Sequence of chain 2.A:
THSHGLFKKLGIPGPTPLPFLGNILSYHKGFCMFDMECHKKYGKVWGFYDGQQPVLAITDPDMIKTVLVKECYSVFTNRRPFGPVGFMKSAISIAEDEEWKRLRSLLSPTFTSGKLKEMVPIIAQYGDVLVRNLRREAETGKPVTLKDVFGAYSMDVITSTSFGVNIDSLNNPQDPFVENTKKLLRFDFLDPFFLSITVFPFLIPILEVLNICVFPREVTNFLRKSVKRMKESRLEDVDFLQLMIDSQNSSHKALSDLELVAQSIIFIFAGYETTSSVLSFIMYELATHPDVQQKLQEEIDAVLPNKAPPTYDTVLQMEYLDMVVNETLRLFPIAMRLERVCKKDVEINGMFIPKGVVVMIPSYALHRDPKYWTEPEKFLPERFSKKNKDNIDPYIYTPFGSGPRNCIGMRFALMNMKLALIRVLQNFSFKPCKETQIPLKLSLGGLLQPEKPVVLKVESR

This small molecule binds to this protein.
Small molecule (SMILES): O=C(CCc1cccnc1)N[C@H](CS[C@H](Cc1ccccc1)C(=O)NCCc1cccnc1)Cc1ccccc1

Binding-site contacts:
Ligand atom C31 contacts residue HEM1 of chain 2.B at 3.1 Å.
Ligand atom O01 contacts residue ARG86 of chain 2.A at 3.4 Å (salt-bridge).
Ligand atom N09 contacts residue THR204 of chain 2.A at 3.3 Å (h-bond).
Ligand atom N11 contacts residue PHE195 of chain 2.A at 4.0 Å.
Ligand atom C20 contacts residue ARG192 of chain 2.A at 3.5 Å.
Ligand atom C34 contacts residue ARG85 of chain 2.A at 3.8 Å.
Ligand atom C05 contacts residue PHE195 of chain 2.A at 3.8 Å (hydrophobic).
Ligand atom C38 contacts residue HEM1 of chain 2.B at 3.4 Å.
Ligand atom C03 contacts residue GLU354 of chain 2.A at 3.8 Å.
Ligand atom C08 contacts residue THR204 of chain 2.A at 3.6 Å.
Ligand atom C06 contacts residue ARG86 of chain 2.A at 4.0 Å.
Ligand atom C29 contacts residue HEM1 of chain 2.B at 2.6 Å.
Ligand atom C28 contacts residue HEM1 of chain 2.B at 3.8 Å.
Ligand atom N09 contacts residue ARG86 of chain 2.A at 3.8 Å.
Ligand atom N30 contacts residue HEM1 of chain 2.B at 2.1 Å.
Ligand atom C10 contacts residue ARG86 of chain 2.A at 3.8 Å.
Ligand atom C27 contacts residue HEM1 of chain 2.B at 4.0 Å.
Ligand atom C21 contacts residue ARG192 of chain 2.A at 3.9 Å.
Ligand atom C37 contacts residue HEM1 of chain 2.B at 3.5 Å.
Ligand atom C19 contacts residue ARG192 of chain 2.A at 3.2 Å.
Ligand atom C04 contacts residue PHE195 of chain 2.A at 3.6 Å (hydrophobic).
Ligand atom C26 contacts residue ILE281 of chain 2.A at 3.6 Å (hydrophobic).
Ligand atom C39 contacts residue HEM1 of chain 2.B at 4.0 Å.
Ligand atom C33 contacts residue ALA285 of chain 2.A at 3.8 Å (hydrophobic).
Ligand atom C29 contacts residue ALA285 of chain 2.A at 3.7 Å (hydrophobic).
Ligand atom C13 contacts residue PHE88 of chain 2.A at 3.7 Å (hydrophobic).
Ligand atom C22 contacts residue PHE284 of chain 2.A at 3.4 Å (hydrophobic).
Ligand atom C18 contacts residue ARG192 of chain 2.A at 3.5 Å.
Ligand atom C27 contacts residue ALA285 of chain 2.A at 3.6 Å (hydrophobic).
Ligand atom C08 contacts residue ARG86 of chain 2.A at 3.8 Å.
Ligand atom C07 contacts residue ARG86 of chain 2.A at 3.7 Å.
Ligand atom C31 contacts residue THR289 of chain 2.A at 3.9 Å.
Ligand atom C32 contacts residue THR289 of chain 2.A at 3.6 Å.
Ligand atom C06 contacts residue PHE195 of chain 2.A at 3.9 Å (hydrophobic).
Ligand atom C16 contacts residue PHE193 of chain 2.A at 3.8 Å (hydrophobic).
Ligand atom C21 contacts residue PHE284 of chain 2.A at 3.5 Å (hydrophobic).
Ligand atom C05 contacts residue ARG86 of chain 2.A at 3.9 Å.
Ligand atom C26 contacts residue SER99 of chain 2.A at 3.7 Å.
Ligand atom C28 contacts residue ALA285 of chain 2.A at 3.4 Å (hydrophobic).
Ligand atom S14 contacts residue PHE88 of chain 2.A at 3.7 Å.